This protein binds this small molecule.
Small molecule (SMILES): CC(=O)S[C@@H]1CC2=CC(=O)CC[C@]2(C)[C@H]2CC[C@@]3(C)[C@@H](CC[C@@]34CCC(=O)O4)[C@H]12

Binding-site contacts:
Ligand atom C18 contacts residue GLN48 of chain 1.A at 3.7 Å.
Ligand atom C16 contacts residue MET117 of chain 1.A at 3.9 Å (hydrophobic).
Ligand atom C12 contacts residue LEU44 of chain 1.A at 3.8 Å (hydrophobic).
Ligand atom S61 contacts residue MET117 of chain 1.A at 3.4 Å.
Ligand atom O58 contacts residue CYS214 of chain 1.A at 3.4 Å.
Ligand atom C11 contacts residue ALA45 of chain 1.A at 3.8 Å (hydrophobic).
Ligand atom C13 contacts residue MET117 of chain 1.A at 3.8 Å (hydrophobic).
Ligand atom O57 contacts residue PHE228 of chain 1.A at 3.3 Å.
Ligand atom C19 contacts residue LEU86 of chain 1.A at 3.8 Å (hydrophobic).
Ligand atom O57 contacts residue THR217 of chain 1.A at 3.6 Å.
Ligand atom C13 contacts residue PHE213 of chain 1.A at 3.9 Å (hydrophobic).
Ligand atom C14 contacts residue LEU38 of chain 1.A at 3.6 Å (hydrophobic).
Ligand atom O59 contacts residue LEU210 of chain 1.A at 3.4 Å.
Ligand atom C19 contacts residue PHE101 of chain 1.A at 3.9 Å (hydrophobic).
Ligand atom C17 contacts residue CYS121 of chain 1.A at 3.7 Å (hydrophobic).
Ligand atom O60 contacts residue ARG89 of chain 1.A at 2.7 Å (salt-bridge).
Ligand atom C3 contacts residue LEU41 of chain 1.A at 3.6 Å (hydrophobic).
Ligand atom C17 contacts residue LEU120 of chain 1.A at 3.5 Å (hydrophobic).
Ligand atom C4 contacts residue ASN42 of chain 1.A at 3.1 Å.
Ligand atom O60 contacts residue LEU86 of chain 1.A at 3.6 Å.
Ligand atom C18 contacts residue PHE101 of chain 1.A at 3.5 Å (hydrophobic).
Ligand atom C17 contacts residue MET117 of chain 1.A at 3.5 Å (hydrophobic).
Ligand atom O60 contacts residue PHE101 of chain 1.A at 3.4 Å.
Ligand atom C1 contacts residue LEU41 of chain 1.A at 3.6 Å (hydrophobic).
Ligand atom C23 contacts residue MET79 of chain 1.A at 3.6 Å (hydrophobic).
Ligand atom C18 contacts residue ARG89 of chain 1.A at 3.9 Å.
Ligand atom O57 contacts residue ASN42 of chain 1.A at 3.4 Å (h-bond).
Ligand atom C13 contacts residue LEU38 of chain 1.A at 3.8 Å (hydrophobic).
Ligand atom C15 contacts residue ASN42 of chain 1.A at 3.6 Å.
Ligand atom C10 contacts residue MET79 of chain 1.A at 3.8 Å (hydrophobic).
Ligand atom C11 contacts residue LEU82 of chain 1.A at 3.4 Å (hydrophobic).
Ligand atom C8 contacts residue PHE213 of chain 1.A at 3.6 Å (hydrophobic).
Ligand atom C8 contacts residue LEU210 of chain 1.A at 3.7 Å (hydrophobic).
Ligand atom O60 contacts residue GLN48 of chain 1.A at 3.5 Å (h-bond).
Ligand atom C16 contacts residue LEU210 of chain 1.A at 3.7 Å (hydrophobic).
Ligand atom C19 contacts residue LEU82 of chain 1.A at 3.8 Å (hydrophobic).
Ligand atom C3 contacts residue ASN42 of chain 1.A at 3.8 Å.
Ligand atom C11 contacts residue MET79 of chain 1.A at 3.5 Å (hydrophobic).
Ligand atom C12 contacts residue GLN48 of chain 1.A at 3.3 Å.
Ligand atom C10 contacts residue CYS214 of chain 1.A at 3.7 Å (hydrophobic).

Sequence of chain 1.A:
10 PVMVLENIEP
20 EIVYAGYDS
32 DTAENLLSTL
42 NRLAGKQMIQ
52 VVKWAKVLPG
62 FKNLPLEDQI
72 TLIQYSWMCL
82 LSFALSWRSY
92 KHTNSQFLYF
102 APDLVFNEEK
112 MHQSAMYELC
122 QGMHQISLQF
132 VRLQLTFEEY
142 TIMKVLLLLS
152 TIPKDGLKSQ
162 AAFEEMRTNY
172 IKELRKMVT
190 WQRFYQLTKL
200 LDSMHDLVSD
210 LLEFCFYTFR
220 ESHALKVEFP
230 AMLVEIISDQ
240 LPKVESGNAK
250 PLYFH